Sequence of chain 4.A:
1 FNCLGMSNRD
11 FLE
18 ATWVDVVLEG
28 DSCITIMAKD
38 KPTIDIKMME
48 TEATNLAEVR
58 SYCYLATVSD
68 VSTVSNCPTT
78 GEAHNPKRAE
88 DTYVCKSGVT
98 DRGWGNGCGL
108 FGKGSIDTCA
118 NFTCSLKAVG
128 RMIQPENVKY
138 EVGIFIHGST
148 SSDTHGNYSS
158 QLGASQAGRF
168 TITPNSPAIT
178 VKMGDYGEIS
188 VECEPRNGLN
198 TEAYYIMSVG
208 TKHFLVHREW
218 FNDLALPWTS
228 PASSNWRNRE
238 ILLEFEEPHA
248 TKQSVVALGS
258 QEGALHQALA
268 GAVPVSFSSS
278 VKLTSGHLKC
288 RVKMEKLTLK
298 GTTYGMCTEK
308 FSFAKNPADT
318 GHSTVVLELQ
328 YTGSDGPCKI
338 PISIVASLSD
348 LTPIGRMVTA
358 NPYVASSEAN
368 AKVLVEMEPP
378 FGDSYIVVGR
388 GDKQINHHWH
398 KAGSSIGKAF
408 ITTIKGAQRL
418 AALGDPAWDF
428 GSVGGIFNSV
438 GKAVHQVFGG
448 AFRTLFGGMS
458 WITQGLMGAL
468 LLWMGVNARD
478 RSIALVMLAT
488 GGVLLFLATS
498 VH

The small molecule below binds the protein below.
Small molecule (SMILES): CC(=O)N[C@@H]1[C@@H](O)[C@H](O)[C@@H](CO)O[C@H]1O

Binding-site contacts:
Ligand atom O5 contacts residue ASN154 of chain 4.A at 2.4 Å (h-bond).
Ligand atom O7 contacts residue ASN154 of chain 4.A at 3.8 Å.
Ligand atom C5 contacts residue ASN154 of chain 4.A at 3.7 Å.
Ligand atom C1 contacts residue SER156 of chain 4.A at 4.3 Å.
Ligand atom C2 contacts residue ASN154 of chain 4.A at 2.5 Å.
Ligand atom C3 contacts residue ASN154 of chain 4.A at 3.8 Å.
Ligand atom C1 contacts residue ASN154 of chain 4.A at 1.4 Å.
Ligand atom C8 contacts residue ASN154 of chain 4.A at 4.2 Å.
Ligand atom C7 contacts residue ASN154 of chain 4.A at 3.5 Å.
Ligand atom C4 contacts residue ASN154 of chain 4.A at 4.2 Å.
Ligand atom N2 contacts residue ASN154 of chain 4.A at 2.9 Å (h-bond).